Binding-site contacts:
Ligand atom NS4 contacts residue PHE223 of chain 2.A at 3.6 Å.
Ligand atom CP5 contacts residue GLY262 of chain 2.A at 3.4 Å.
Ligand atom OS5 contacts residue PHE223 of chain 2.A at 2.8 Å (h-bond).
Ligand atom CP4 contacts residue TYR260 of chain 2.A at 3.7 Å (hydrophobic).
Ligand atom CP7 contacts residue LEU261 of chain 2.A at 3.3 Å (hydrophobic).
Ligand atom NP2 contacts residue LEU261 of chain 2.A at 3.3 Å (h-bond).
Ligand atom CP4 contacts residue PHE65 of chain 2.A at 3.6 Å (hydrophobic).
Ligand atom CS1 contacts residue PHE223 of chain 2.A at 3.8 Å (hydrophobic).
Ligand atom OS1 contacts residue ALA64 of chain 2.A at 3.2 Å.
Ligand atom NS4 contacts residue ASN216 of chain 2.A at 3.1 Å (h-bond).
Ligand atom OS4 contacts residue PHE83 of chain 1.A at 3.5 Å.
Ligand atom CS3 contacts residue PHE65 of chain 2.A at 3.6 Å (hydrophobic).
Ligand atom CS2 contacts residue PHE223 of chain 2.A at 3.7 Å (hydrophobic).
Ligand atom OP3 contacts residue TYR66 of chain 2.A at 3.3 Å.
Ligand atom CP5 contacts residue ASN263 of chain 2.A at 3.7 Å.
Ligand atom CP1 contacts residue ASN263 of chain 2.A at 3.7 Å.
Ligand atom OP3 contacts residue LEU261 of chain 2.A at 2.7 Å (h-bond).
Ligand atom NP2 contacts residue GLY262 of chain 2.A at 3.7 Å.
Ligand atom N contacts residue LEU221 of chain 2.A at 3.7 Å.
Ligand atom OS4 contacts residue TYR222 of chain 2.A at 3.4 Å.
Ligand atom CP3 contacts residue PHE65 of chain 2.A at 3.7 Å (hydrophobic).
Ligand atom OP2 contacts residue LEU153 of chain 2.A at 3.6 Å.
Ligand atom OS4 contacts residue PRO21 of chain 1.A at 3.2 Å.
Ligand atom NP1 contacts residue PHE65 of chain 2.A at 2.9 Å (h-bond).
Ligand atom NP1 contacts residue TYR260 of chain 2.A at 3.7 Å.
Ligand atom OS5 contacts residue TYR222 of chain 2.A at 3.2 Å.
Ligand atom CP5 contacts residue TYR260 of chain 2.A at 3.3 Å (hydrophobic).
Ligand atom N contacts residue PHE223 of chain 2.A at 3.8 Å.
Ligand atom CP9 contacts residue LEU153 of chain 2.A at 3.5 Å (hydrophobic).
Ligand atom NP2 contacts residue TYR260 of chain 2.A at 3.1 Å (h-bond).
Ligand atom OP1 contacts residue ASN263 of chain 2.A at 2.9 Å (h-bond).
Ligand atom CP2 contacts residue PHE65 of chain 2.A at 3.7 Å (hydrophobic).
Ligand atom CP6 contacts residue LEU261 of chain 2.A at 3.4 Å (hydrophobic).
Ligand atom OS4 contacts residue PHE223 of chain 2.A at 3.7 Å.
Ligand atom CP2 contacts residue TYR260 of chain 2.A at 3.8 Å (hydrophobic).
Ligand atom OS5 contacts residue ASN216 of chain 2.A at 2.8 Å (h-bond).
Ligand atom OS4 contacts residue ASN216 of chain 2.A at 3.4 Å (h-bond).
Ligand atom CS3 contacts residue TRP39 of chain 2.A at 3.4 Å (hydrophobic).
Ligand atom OS1 contacts residue PHE65 of chain 2.A at 3.0 Å (h-bond).
Ligand atom OS5 contacts residue LEU221 of chain 2.A at 3.5 Å (h-bond).

This small molecule binds to this protein.
Small molecule (SMILES): CC(C(=O)NCCNC(=O)CCNC(=O)[C@H](O)C(C)(C)COP(=O)(O)OP(=O)(O)OC[C@H]1O[C@@H](n2cnc3c(N)ncnc32)[C@H](O)[C@@H]1OP(=O)(O)O)=[N+]([O-])[O-]

Sequence of chain 1.A:
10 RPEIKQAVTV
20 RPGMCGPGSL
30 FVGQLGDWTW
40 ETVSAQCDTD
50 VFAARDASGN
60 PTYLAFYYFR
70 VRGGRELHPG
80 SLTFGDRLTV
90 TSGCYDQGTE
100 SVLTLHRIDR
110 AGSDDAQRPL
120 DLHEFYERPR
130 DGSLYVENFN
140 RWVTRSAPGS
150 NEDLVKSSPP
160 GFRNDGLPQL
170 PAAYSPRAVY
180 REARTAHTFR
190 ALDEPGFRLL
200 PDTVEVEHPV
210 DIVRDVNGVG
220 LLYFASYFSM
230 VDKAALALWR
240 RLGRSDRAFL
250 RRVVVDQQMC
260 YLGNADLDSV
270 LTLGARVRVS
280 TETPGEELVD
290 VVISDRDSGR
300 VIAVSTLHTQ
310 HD

Sequence of chain 2.A:
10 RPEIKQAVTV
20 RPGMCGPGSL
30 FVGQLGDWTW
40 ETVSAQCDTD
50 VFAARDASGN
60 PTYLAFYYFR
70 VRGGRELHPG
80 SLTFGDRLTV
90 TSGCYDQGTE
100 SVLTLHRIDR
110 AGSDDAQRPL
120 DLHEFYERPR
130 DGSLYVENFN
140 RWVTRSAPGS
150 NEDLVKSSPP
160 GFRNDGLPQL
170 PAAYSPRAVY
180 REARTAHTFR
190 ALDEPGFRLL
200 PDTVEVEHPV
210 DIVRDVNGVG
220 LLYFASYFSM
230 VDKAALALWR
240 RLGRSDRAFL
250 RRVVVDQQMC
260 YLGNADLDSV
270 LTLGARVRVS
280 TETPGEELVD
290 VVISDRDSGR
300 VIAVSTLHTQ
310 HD